Binding-site contacts:
Ligand atom O3' contacts residue PRO67 of chain 1.E at 3.5 Å.
Ligand atom C1' contacts residue ALA92 of chain 1.E at 3.4 Å (hydrophobic).
Ligand atom C8 contacts residue ASP214 of chain 1.E at 3.3 Å.
Ligand atom C2' contacts residue SO41 of chain 1.W at 3.8 Å.
Ligand atom C5 contacts residue ASP214 of chain 1.E at 3.7 Å.
Ligand atom C2' contacts residue MET190 of chain 1.E at 3.8 Å (hydrophobic).
Ligand atom C8 contacts residue THR213 of chain 1.E at 3.8 Å.
Ligand atom C4 contacts residue PHE170 of chain 1.E at 3.8 Å (hydrophobic).
Ligand atom N1 contacts residue ILE188 of chain 1.E at 3.7 Å.
Ligand atom N6 contacts residue ASP214 of chain 1.E at 2.9 Å (salt-bridge).
Ligand atom C2 contacts residue MET190 of chain 1.E at 3.7 Å (hydrophobic).
Ligand atom CS contacts residue VAL270 of chain 1.F at 3.8 Å (hydrophobic).
Ligand atom O2' contacts residue GLY189 of chain 1.E at 3.8 Å.
Ligand atom S5' contacts residue VAL228 of chain 1.E at 3.8 Å.
Ligand atom C4' contacts residue SO41 of chain 1.W at 3.6 Å.
Ligand atom N7 contacts residue ASP214 of chain 1.E at 2.5 Å (salt-bridge).
Ligand atom O3' contacts residue HIS59 of chain 1.E at 3.6 Å.
Ligand atom N7 contacts residue VAL93 of chain 1.E at 3.6 Å.
Ligand atom N9 contacts residue ALA92 of chain 1.E at 3.7 Å.
Ligand atom O2' contacts residue SO41 of chain 1.W at 2.8 Å (h-bond).
Ligand atom CS contacts residue SER16 of chain 1.E at 3.5 Å.
Ligand atom N7 contacts residue GLY94 of chain 1.E at 3.2 Å (h-bond).
Ligand atom O2' contacts residue MET190 of chain 1.E at 3.0 Å (h-bond).
Ligand atom N6 contacts residue ILE188 of chain 1.E at 3.6 Å.
Ligand atom C5 contacts residue ILE188 of chain 1.E at 3.8 Å (hydrophobic).
Ligand atom C5' contacts residue HIS130 of chain 1.F at 3.2 Å.
Ligand atom C5 contacts residue PHE170 of chain 1.E at 3.8 Å (hydrophobic).
Ligand atom C4 contacts residue ILE188 of chain 1.E at 3.8 Å (hydrophobic).
Ligand atom N3 contacts residue MET190 of chain 1.E at 3.7 Å.
Ligand atom S5' contacts residue HIS130 of chain 1.F at 3.8 Å.
Ligand atom C5 contacts residue GLY94 of chain 1.E at 3.6 Å.
Ligand atom C3' contacts residue SO41 of chain 1.W at 3.5 Å.
Ligand atom C8 contacts residue VAL228 of chain 1.E at 3.8 Å (hydrophobic).
Ligand atom C8 contacts residue ALA92 of chain 1.E at 3.8 Å (hydrophobic).
Ligand atom C6 contacts residue ILE188 of chain 1.E at 3.7 Å (hydrophobic).
Ligand atom N3 contacts residue GLY189 of chain 1.E at 3.5 Å.
Ligand atom N6 contacts residue GLY94 of chain 1.E at 3.7 Å.
Ligand atom N1 contacts residue PHE170 of chain 1.E at 3.6 Å.
Ligand atom N6 contacts residue ASP216 of chain 1.E at 2.9 Å (salt-bridge).
Ligand atom O3' contacts residue SO41 of chain 1.W at 2.6 Å (h-bond).

Sequence of chain 1.E:
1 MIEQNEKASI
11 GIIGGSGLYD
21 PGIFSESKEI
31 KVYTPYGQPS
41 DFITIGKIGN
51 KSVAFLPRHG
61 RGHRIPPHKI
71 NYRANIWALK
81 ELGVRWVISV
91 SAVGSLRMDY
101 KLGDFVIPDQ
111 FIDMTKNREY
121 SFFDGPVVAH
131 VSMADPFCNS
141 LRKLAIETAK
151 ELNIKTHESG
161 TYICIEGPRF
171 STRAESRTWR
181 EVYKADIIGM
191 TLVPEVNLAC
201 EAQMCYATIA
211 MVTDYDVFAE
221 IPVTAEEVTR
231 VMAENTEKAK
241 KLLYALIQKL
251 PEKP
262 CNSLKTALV

A small-molecule ligand and the protein it binds are described below.
Small molecule (SMILES): CSC[C@H]1O[C@@H](n2cnc3c(N)ncnc32)[C@H](O)[C@@H]1O

Sequence of chain 1.F:
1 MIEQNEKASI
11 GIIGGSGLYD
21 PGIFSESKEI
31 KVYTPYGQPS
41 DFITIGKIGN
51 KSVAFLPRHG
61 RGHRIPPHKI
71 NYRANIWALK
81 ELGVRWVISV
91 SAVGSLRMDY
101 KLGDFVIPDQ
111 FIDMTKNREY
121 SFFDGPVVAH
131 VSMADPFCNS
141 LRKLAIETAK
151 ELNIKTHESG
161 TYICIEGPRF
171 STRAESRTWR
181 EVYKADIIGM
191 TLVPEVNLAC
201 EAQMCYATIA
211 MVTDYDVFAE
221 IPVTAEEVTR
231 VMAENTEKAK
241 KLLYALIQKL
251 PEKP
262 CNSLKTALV